Sequence of chain 1.B:
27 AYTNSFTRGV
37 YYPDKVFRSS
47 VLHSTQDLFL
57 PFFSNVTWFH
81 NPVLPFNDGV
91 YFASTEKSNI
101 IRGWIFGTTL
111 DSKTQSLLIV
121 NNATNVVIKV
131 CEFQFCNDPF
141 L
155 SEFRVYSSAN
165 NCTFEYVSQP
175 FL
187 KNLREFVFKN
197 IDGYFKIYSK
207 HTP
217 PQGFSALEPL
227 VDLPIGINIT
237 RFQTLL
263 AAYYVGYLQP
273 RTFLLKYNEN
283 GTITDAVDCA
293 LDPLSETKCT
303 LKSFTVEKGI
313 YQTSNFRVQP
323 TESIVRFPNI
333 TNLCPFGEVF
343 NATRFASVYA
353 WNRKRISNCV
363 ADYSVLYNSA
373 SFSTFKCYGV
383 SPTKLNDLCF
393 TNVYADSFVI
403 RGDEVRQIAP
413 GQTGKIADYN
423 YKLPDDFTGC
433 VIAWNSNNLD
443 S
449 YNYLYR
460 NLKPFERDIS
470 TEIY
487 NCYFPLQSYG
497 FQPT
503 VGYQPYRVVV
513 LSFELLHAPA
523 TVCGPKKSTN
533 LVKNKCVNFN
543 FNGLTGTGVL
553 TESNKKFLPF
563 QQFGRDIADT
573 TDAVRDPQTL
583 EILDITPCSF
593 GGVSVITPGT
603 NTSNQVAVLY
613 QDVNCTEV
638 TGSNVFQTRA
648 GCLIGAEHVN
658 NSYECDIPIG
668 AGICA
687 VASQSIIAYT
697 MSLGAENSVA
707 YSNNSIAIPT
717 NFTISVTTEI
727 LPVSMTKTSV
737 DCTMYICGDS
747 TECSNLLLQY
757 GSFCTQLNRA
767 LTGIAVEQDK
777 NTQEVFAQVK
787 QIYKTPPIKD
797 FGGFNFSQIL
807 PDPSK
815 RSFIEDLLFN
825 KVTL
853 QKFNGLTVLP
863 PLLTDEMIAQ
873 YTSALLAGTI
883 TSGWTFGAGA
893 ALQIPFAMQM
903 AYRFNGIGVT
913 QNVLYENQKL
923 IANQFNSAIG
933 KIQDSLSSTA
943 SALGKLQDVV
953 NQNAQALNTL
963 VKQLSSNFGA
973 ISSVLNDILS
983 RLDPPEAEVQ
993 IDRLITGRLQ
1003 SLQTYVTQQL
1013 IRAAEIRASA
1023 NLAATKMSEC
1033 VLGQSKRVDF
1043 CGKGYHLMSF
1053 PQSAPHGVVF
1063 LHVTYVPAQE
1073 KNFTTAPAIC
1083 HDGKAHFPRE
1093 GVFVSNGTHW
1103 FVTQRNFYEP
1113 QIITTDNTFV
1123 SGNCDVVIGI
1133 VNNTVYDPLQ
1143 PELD

Binding-site contacts:
Ligand atom O5 contacts residue GLN1071 of chain 1.B at 4.2 Å.
Ligand atom C5 contacts residue ASN717 of chain 1.B at 3.6 Å.
Ligand atom C4 contacts residue LEU922 of chain 1.B at 4.2 Å (hydrophobic).
Ligand atom C5 contacts residue LEU922 of chain 1.B at 3.6 Å (hydrophobic).
Ligand atom C6 contacts residue GLN926 of chain 1.B at 3.9 Å.
Ligand atom C2 contacts residue GLN1071 of chain 1.B at 4.2 Å.
Ligand atom C1 contacts residue ASN717 of chain 1.B at 1.4 Å.
Ligand atom O6 contacts residue GLN926 of chain 1.B at 4.1 Å.
Ligand atom O6 contacts residue ASN717 of chain 1.B at 4.5 Å.
Ligand atom O4 contacts residue LEU922 of chain 1.B at 3.5 Å.
Ligand atom C1 contacts residue GLN1071 of chain 1.B at 3.8 Å.
Ligand atom C5 contacts residue GLN926 of chain 1.B at 4.2 Å.
Ligand atom C4 contacts residue ASN717 of chain 1.B at 4.2 Å.
Ligand atom O7 contacts residue ASN925 of chain 1.B at 4.4 Å.
Ligand atom C7 contacts residue ASN717 of chain 1.B at 3.5 Å.
Ligand atom O7 contacts residue LEU922 of chain 1.B at 3.5 Å.
Ligand atom C8 contacts residue LEU922 of chain 1.B at 4.0 Å (hydrophobic).
Ligand atom C8 contacts residue GLN926 of chain 1.B at 4.1 Å.
Ligand atom C7 contacts residue LEU922 of chain 1.B at 3.8 Å (hydrophobic).
Ligand atom O5 contacts residue ASN717 of chain 1.B at 2.4 Å (h-bond).
Ligand atom O7 contacts residue ASN717 of chain 1.B at 3.6 Å.
Ligand atom N2 contacts residue LEU922 of chain 1.B at 4.5 Å.
Ligand atom C3 contacts residue ASN717 of chain 1.B at 3.8 Å.
Ligand atom C2 contacts residue ASN717 of chain 1.B at 2.5 Å.
Ligand atom N2 contacts residue ASN717 of chain 1.B at 2.9 Å (h-bond).
Ligand atom C6 contacts residue LEU922 of chain 1.B at 3.8 Å (hydrophobic).

The protein below binds the small molecule below.
Small molecule (SMILES): CC(=O)N[C@H]1[C@H](O[C@H]2[C@H](O)[C@@H](NC(C)=O)CO[C@@H]2CO)O[C@H](CO)[C@@H](O)[C@@H]1O